Sequence of chain 2.B:
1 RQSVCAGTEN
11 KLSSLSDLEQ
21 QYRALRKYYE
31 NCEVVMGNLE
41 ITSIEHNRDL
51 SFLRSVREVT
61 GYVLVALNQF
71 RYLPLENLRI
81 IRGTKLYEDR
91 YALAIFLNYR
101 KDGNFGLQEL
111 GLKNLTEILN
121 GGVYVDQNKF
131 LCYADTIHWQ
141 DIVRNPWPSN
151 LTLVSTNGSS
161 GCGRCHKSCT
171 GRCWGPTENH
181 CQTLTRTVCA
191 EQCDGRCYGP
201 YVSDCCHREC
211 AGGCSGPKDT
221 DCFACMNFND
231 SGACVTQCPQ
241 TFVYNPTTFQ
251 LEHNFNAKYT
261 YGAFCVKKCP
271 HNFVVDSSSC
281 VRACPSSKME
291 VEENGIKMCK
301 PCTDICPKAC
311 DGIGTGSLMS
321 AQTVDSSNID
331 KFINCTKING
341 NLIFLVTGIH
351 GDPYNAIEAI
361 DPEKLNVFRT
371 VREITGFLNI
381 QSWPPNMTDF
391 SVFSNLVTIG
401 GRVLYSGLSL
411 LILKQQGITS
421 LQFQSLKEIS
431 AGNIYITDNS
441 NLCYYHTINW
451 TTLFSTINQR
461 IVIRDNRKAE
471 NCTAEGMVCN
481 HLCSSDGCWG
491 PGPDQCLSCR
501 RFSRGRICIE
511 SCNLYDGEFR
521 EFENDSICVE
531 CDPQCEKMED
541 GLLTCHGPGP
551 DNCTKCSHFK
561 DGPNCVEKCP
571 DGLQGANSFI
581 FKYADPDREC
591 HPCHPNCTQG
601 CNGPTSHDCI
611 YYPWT

This protein binds this small molecule.
Small molecule (SMILES): CC(=O)N[C@@H]1[C@@H](O)[C@H](O)[C@@H](CO)O[C@H]1O

Binding-site contacts:
Ligand atom C8 contacts residue SER155 of chain 2.B at 3.6 Å.
Ligand atom C2 contacts residue ASN157 of chain 2.B at 2.4 Å.
Ligand atom C5 contacts residue ASN157 of chain 2.B at 3.7 Å.
Ligand atom C8 contacts residue LEU153 of chain 2.B at 3.3 Å (hydrophobic).
Ligand atom C7 contacts residue LEU153 of chain 2.B at 4.4 Å (hydrophobic).
Ligand atom N2 contacts residue SER155 of chain 2.B at 3.6 Å (h-bond).
Ligand atom C1 contacts residue SER155 of chain 2.B at 4.1 Å.
Ligand atom O5 contacts residue ASN157 of chain 2.B at 2.4 Å (h-bond).
Ligand atom C3 contacts residue ASN157 of chain 2.B at 3.8 Å.
Ligand atom C7 contacts residue ASN157 of chain 2.B at 3.8 Å.
Ligand atom C1 contacts residue ASN157 of chain 2.B at 1.4 Å.
Ligand atom C7 contacts residue SER155 of chain 2.B at 4.0 Å.
Ligand atom C2 contacts residue SER155 of chain 2.B at 4.4 Å.
Ligand atom C8 contacts residue ASP126 of chain 2.B at 4.4 Å.
Ligand atom C4 contacts residue ASN157 of chain 2.B at 4.2 Å.
Ligand atom N2 contacts residue ASN157 of chain 2.B at 2.8 Å (h-bond).
Ligand atom O7 contacts residue ASN157 of chain 2.B at 4.2 Å.